A protein and the small-molecule ligand that binds it are described below.
Small molecule (SMILES): Cc1cc(CCCCCCCOc2ccc(C3=NCCO3)cc2)on1

Sequence of chain 50.C:
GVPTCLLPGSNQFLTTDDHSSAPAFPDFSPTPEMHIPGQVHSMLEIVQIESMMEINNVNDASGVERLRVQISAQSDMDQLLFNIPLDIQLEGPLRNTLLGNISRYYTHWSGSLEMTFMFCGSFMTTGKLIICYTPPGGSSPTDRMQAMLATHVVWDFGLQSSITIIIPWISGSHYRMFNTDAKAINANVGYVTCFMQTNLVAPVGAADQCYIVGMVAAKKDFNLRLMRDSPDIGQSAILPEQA

Sequence of chain 50.A:
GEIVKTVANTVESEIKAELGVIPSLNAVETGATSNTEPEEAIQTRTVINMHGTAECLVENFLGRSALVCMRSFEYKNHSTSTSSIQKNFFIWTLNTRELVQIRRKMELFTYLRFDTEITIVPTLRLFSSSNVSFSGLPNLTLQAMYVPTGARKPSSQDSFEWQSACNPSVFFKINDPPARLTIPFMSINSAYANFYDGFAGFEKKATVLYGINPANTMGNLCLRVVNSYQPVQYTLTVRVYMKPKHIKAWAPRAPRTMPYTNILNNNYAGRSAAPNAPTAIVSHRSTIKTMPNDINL

Binding-site contacts:
Ligand atom C6C contacts residue LEU99 of chain 50.A at 3.6 Å (hydrophobic).
Ligand atom O1A contacts residue LEU186 of chain 50.A at 3.7 Å.
Ligand atom C2B contacts residue ILE123 of chain 50.A at 3.5 Å (hydrophobic).
Ligand atom C4C contacts residue THR121 of chain 50.A at 3.7 Å.
Ligand atom C5C contacts residue LEU99 of chain 50.A at 3.6 Å (hydrophobic).
Ligand atom C4 contacts residue TYR197 of chain 50.A at 3.6 Å (hydrophobic).
Ligand atom O1A contacts residue LEU226 of chain 50.A at 3.8 Å.
Ligand atom C3B contacts residue LEU226 of chain 50.A at 3.5 Å (hydrophobic).
Ligand atom O1A contacts residue ALA149 of chain 50.A at 3.7 Å.
Ligand atom O1 contacts residue MET223 of chain 50.A at 3.6 Å (h-bond).
Ligand atom C6C contacts residue TRP97 of chain 50.A at 3.9 Å (hydrophobic).
Ligand atom C4A contacts residue LEU186 of chain 50.A at 3.9 Å (hydrophobic).
Ligand atom C7C contacts residue ILE123 of chain 50.A at 3.5 Å (hydrophobic).
Ligand atom C6B contacts residue ILE188 of chain 50.A at 3.7 Å (hydrophobic).
Ligand atom O1B contacts residue TRP97 of chain 50.A at 3.6 Å.
Ligand atom C2A contacts residue TYR151 of chain 50.A at 3.9 Å (hydrophobic).
Ligand atom C3B contacts residue ILE123 of chain 50.A at 3.9 Å (hydrophobic).
Ligand atom C4A contacts residue PRO173 of chain 50.A at 3.3 Å (hydrophobic).
Ligand atom C2B contacts residue LEU226 of chain 50.A at 3.6 Å (hydrophobic).
Ligand atom C5A contacts residue VAL175 of chain 50.A at 3.9 Å (hydrophobic).
Ligand atom C5C contacts residue THR101 of chain 50.A at 3.7 Å.
Ligand atom N3A contacts residue TYR151 of chain 50.A at 3.3 Å.
Ligand atom C5A contacts residue PRO173 of chain 50.A at 3.5 Å (hydrophobic).
Ligand atom O1 contacts residue TYR197 of chain 50.A at 3.9 Å.
Ligand atom C6C contacts residue ILE123 of chain 50.A at 3.6 Å (hydrophobic).
Ligand atom C2C contacts residue THR101 of chain 50.A at 3.8 Å.
Ligand atom C31 contacts residue ASN199 of chain 50.A at 3.4 Å.
Ligand atom C2A contacts residue LEU186 of chain 50.A at 3.7 Å (hydrophobic).
Ligand atom C7C contacts residue LEU99 of chain 50.A at 3.5 Å (hydrophobic).
Ligand atom C5 contacts residue TYR197 of chain 50.A at 3.8 Å (hydrophobic).
Ligand atom O1B contacts residue LEU99 of chain 50.A at 3.1 Å.
Ligand atom C5A contacts residue ALA149 of chain 50.A at 3.2 Å (hydrophobic).
Ligand atom C31 contacts residue TYR197 of chain 50.A at 3.7 Å (hydrophobic).
Ligand atom N2 contacts residue ASN221 of chain 50.A at 3.9 Å.
Ligand atom C5A contacts residue LEU186 of chain 50.A at 3.6 Å (hydrophobic).
Ligand atom C4B contacts residue LEU226 of chain 50.A at 3.9 Å (hydrophobic).
Ligand atom C1C contacts residue TYR197 of chain 50.A at 3.7 Å (hydrophobic).
Ligand atom C3 contacts residue TYR197 of chain 50.A at 3.7 Å (hydrophobic).
Ligand atom C4A contacts residue TYR151 of chain 50.A at 3.8 Å (hydrophobic).
Ligand atom C5B contacts residue ILE188 of chain 50.A at 3.6 Å (hydrophobic).